Binding-site contacts:
Ligand atom C7 contacts residue LEU136 of chain 2.A at 3.4 Å (hydrophobic).
Ligand atom O6 contacts residue LEU139 of chain 2.A at 3.8 Å.
Ligand atom C13 contacts residue HIS341 of chain 2.A at 3.7 Å.
Ligand atom C6 contacts residue HIS377 of chain 2.A at 3.7 Å.
Ligand atom O3 contacts residue GLU672 of chain 2.A at 2.7 Å (salt-bridge).
Ligand atom O3 contacts residue SER674 of chain 2.A at 3.1 Å (h-bond).
Ligand atom C6 contacts residue ASN484 of chain 2.A at 3.3 Å.
Ligand atom O10 contacts residue PHE286 of chain 2.A at 3.4 Å.
Ligand atom C3 contacts residue GLU672 of chain 2.A at 3.4 Å.
Ligand atom N3 contacts residue ASN282 of chain 2.A at 3.6 Å (h-bond).
Ligand atom O10 contacts residue ALA383 of chain 2.A at 3.5 Å (h-bond).
Ligand atom O3 contacts residue GLY675 of chain 2.A at 3.3 Å (h-bond).
Ligand atom C14 contacts residue HIS341 of chain 2.A at 3.8 Å.
Ligand atom O8 contacts residue ASP283 of chain 2.A at 3.8 Å.
Ligand atom O9 contacts residue ASN282 of chain 2.A at 3.7 Å.
Ligand atom O5 contacts residue LEU136 of chain 2.A at 3.2 Å (h-bond).
Ligand atom C2 contacts residue HIS377 of chain 2.A at 3.5 Å.
Ligand atom O4 contacts residue ASN484 of chain 2.A at 3.3 Å (h-bond).
Ligand atom O4 contacts residue GLY675 of chain 2.A at 2.7 Å (h-bond).
Ligand atom O7 contacts residue LEU136 of chain 2.A at 3.0 Å (h-bond).
Ligand atom O3 contacts residue ALA673 of chain 2.A at 3.4 Å (h-bond).
Ligand atom O7 contacts residue GLY135 of chain 2.A at 3.6 Å.
Ligand atom C14 contacts residue GLU88 of chain 2.A at 3.7 Å.
Ligand atom O5 contacts residue GLY135 of chain 2.A at 3.7 Å.
Ligand atom O2 contacts residue TYR573 of chain 2.A at 3.0 Å (h-bond).
Ligand atom O2 contacts residue GLU672 of chain 2.A at 3.1 Å (salt-bridge).
Ligand atom O5 contacts residue HIS377 of chain 2.A at 3.8 Å.
Ligand atom O6 contacts residue HIS377 of chain 2.A at 3.0 Å (h-bond).
Ligand atom C4 contacts residue GLY675 of chain 2.A at 3.8 Å.
Ligand atom C11 contacts residue ASP283 of chain 2.A at 3.7 Å.
Ligand atom C12 contacts residue ASN282 of chain 2.A at 3.5 Å.
Ligand atom N2 contacts residue LEU136 of chain 2.A at 3.8 Å.
Ligand atom O6 contacts residue ASN484 of chain 2.A at 2.6 Å (h-bond).
Ligand atom C5 contacts residue GLY135 of chain 2.A at 3.6 Å.
Ligand atom C5 contacts residue LEU136 of chain 2.A at 3.7 Å (hydrophobic).
Ligand atom C10 contacts residue ASP283 of chain 2.A at 3.4 Å.
Ligand atom O8 contacts residue ASN133 of chain 2.A at 3.8 Å.
Ligand atom C6 contacts residue GLY135 of chain 2.A at 3.5 Å.
Ligand atom O4 contacts residue SER674 of chain 2.A at 3.4 Å.
Ligand atom C13 contacts residue ASN282 of chain 2.A at 3.6 Å.

The small molecule below binds the protein below.
Small molecule (SMILES): O=C(NC(=O)c1ccc([N+](=O)[O-])cc1)N[C@@H]1O[C@H](CO)[C@@H](O)[C@H](O)[C@H]1O

Sequence of chain 2.A:
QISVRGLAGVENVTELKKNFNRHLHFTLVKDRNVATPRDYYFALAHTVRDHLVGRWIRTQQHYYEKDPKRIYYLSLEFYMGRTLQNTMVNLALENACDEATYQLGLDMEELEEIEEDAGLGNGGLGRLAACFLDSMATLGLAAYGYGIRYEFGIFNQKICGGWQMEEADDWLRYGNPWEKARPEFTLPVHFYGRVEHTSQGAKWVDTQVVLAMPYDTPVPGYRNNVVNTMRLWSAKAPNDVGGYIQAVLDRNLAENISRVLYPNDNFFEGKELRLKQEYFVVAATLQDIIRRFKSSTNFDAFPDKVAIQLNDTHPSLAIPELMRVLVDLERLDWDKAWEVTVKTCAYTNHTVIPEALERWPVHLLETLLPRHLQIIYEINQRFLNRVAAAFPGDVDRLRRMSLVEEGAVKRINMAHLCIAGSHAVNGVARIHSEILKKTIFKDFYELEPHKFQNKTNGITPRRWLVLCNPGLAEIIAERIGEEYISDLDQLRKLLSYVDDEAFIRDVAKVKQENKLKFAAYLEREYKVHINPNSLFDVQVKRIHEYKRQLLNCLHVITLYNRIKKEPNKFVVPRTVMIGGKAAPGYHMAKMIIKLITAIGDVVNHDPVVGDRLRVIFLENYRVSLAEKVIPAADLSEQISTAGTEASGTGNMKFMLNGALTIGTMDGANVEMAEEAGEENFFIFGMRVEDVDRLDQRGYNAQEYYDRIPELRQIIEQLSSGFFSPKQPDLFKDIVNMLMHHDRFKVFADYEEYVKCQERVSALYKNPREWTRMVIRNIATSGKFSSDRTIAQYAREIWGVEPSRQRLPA